Sequence of chain 1.A:
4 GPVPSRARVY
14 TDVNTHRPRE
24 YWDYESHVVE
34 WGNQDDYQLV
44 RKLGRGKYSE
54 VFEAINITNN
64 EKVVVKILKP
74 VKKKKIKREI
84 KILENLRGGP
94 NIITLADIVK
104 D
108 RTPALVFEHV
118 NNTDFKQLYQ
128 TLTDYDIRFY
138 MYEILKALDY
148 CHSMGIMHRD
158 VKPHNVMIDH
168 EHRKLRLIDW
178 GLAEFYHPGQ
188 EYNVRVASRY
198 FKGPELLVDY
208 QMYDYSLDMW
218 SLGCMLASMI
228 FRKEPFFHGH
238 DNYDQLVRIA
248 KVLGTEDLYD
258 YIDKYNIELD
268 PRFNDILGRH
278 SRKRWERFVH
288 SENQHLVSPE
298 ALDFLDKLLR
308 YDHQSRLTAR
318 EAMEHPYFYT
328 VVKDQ

The protein below binds the small molecule below.
Small molecule (SMILES): O=C(O)c1ccc2c(c1)nc(NCc1ccccc1)c1ncncc12

Binding-site contacts:
Ligand atom C10 contacts residue ASN119 of chain 1.A at 3.8 Å.
Ligand atom C8 contacts residue HIS161 of chain 1.A at 3.7 Å.
Ligand atom O1 contacts residue ASP176 of chain 1.A at 2.6 Å (salt-bridge).
Ligand atom N2 contacts residue MET164 of chain 1.A at 3.2 Å.
Ligand atom C10 contacts residue HIS161 of chain 1.A at 3.9 Å.
Ligand atom C2 contacts residue ILE175 of chain 1.A at 3.5 Å (hydrophobic).
Ligand atom C contacts residue LYS69 of chain 1.A at 3.7 Å.
Ligand atom N2 contacts residue VAL67 of chain 1.A at 3.8 Å.
Ligand atom C14 contacts residue GLU115 of chain 1.A at 3.5 Å.
Ligand atom C13 contacts residue MET164 of chain 1.A at 3.6 Å (hydrophobic).
Ligand atom C4 contacts residue MET164 of chain 1.A at 3.8 Å (hydrophobic).
Ligand atom N3 contacts residue VAL67 of chain 1.A at 3.4 Å.
Ligand atom C15 contacts residue VAL67 of chain 1.A at 3.7 Å (hydrophobic).
Ligand atom C18 contacts residue PHE114 of chain 1.A at 3.7 Å (hydrophobic).
Ligand atom C4 contacts residue VAL54 of chain 1.A at 3.6 Å (hydrophobic).
Ligand atom C15 contacts residue MET164 of chain 1.A at 3.6 Å (hydrophobic).
Ligand atom N3 contacts residue VAL117 of chain 1.A at 3.0 Å (h-bond).
Ligand atom C9 contacts residue ASN119 of chain 1.A at 3.9 Å.
Ligand atom C11 contacts residue MET164 of chain 1.A at 3.8 Å (hydrophobic).
Ligand atom C1 contacts residue ILE175 of chain 1.A at 3.8 Å (hydrophobic).
Ligand atom C13 contacts residue VAL67 of chain 1.A at 3.4 Å (hydrophobic).
Ligand atom N3 contacts residue HIS116 of chain 1.A at 3.8 Å.
Ligand atom N1 contacts residue VAL54 of chain 1.A at 3.9 Å.
Ligand atom O1 contacts residue PHE114 of chain 1.A at 3.6 Å.
Ligand atom N2 contacts residue LEU46 of chain 1.A at 3.6 Å.
Ligand atom N contacts residue VAL54 of chain 1.A at 3.6 Å.
Ligand atom O contacts residue LYS69 of chain 1.A at 2.8 Å (salt-bridge).
Ligand atom C17 contacts residue ILE96 of chain 1.A at 3.9 Å (hydrophobic).
Ligand atom O contacts residue ASP176 of chain 1.A at 3.5 Å.
Ligand atom N3 contacts residue GLU115 of chain 1.A at 3.7 Å.
Ligand atom C14 contacts residue VAL117 of chain 1.A at 3.9 Å (hydrophobic).
Ligand atom C14 contacts residue VAL67 of chain 1.A at 3.6 Å (hydrophobic).
Ligand atom C16 contacts residue VAL67 of chain 1.A at 3.9 Å (hydrophobic).
Ligand atom C13 contacts residue VAL117 of chain 1.A at 3.1 Å (hydrophobic).
Ligand atom C9 contacts residue HIS161 of chain 1.A at 3.8 Å.
Ligand atom C18 contacts residue ILE96 of chain 1.A at 3.9 Å (hydrophobic).
Ligand atom O1 contacts residue ILE175 of chain 1.A at 3.7 Å.
Ligand atom C contacts residue ASP176 of chain 1.A at 3.3 Å.
Ligand atom C12 contacts residue MET164 of chain 1.A at 3.3 Å (hydrophobic).
Ligand atom C3 contacts residue ILE175 of chain 1.A at 3.8 Å (hydrophobic).